Sequence of chain 1.O:
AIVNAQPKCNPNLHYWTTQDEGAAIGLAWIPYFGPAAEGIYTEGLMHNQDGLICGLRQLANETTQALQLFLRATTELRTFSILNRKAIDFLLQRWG

Sequence of chain 1.I:
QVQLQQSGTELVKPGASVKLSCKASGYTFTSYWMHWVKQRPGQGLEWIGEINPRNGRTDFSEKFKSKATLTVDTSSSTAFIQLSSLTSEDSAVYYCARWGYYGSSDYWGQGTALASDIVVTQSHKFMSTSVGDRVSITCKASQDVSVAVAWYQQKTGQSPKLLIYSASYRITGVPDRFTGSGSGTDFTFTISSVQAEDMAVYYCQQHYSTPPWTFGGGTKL

This protein binds this small molecule.
Small molecule (SMILES): CC(=O)N[C@H]1[C@H](O[C@H]2[C@H](O)[C@@H](NC(C)=O)CO[C@@H]2CO)O[C@H](CO)[C@@H](O[C@@H]2O[C@H](CO[C@H]3O[C@H](CO)[C@@H](O)[C@H](O[C@H]4O[C@H](CO)[C@@H](O)[C@H](O)[C@@H]4O)[C@@H]3O)[C@@H](O)[C@H](O[C@H]3O[C@H](CO)[C@@H](O)[C@H](O)[C@@H]3O)[C@@H]2O)[C@@H]1O

Binding-site contacts:
Ligand atom O6 contacts residue SER104 of chain 1.I at 3.5 Å (h-bond).
Ligand atom C5 contacts residue TYR187 of chain 1.I at 3.8 Å (hydrophobic).
Ligand atom O5 contacts residue TYR187 of chain 1.I at 3.8 Å.
Ligand atom O4 contacts residue TYR191 of chain 1.I at 3.7 Å.
Ligand atom C5 contacts residue ASN62 of chain 1.O at 3.6 Å.
Ligand atom N2 contacts residue ASN62 of chain 1.O at 3.0 Å (h-bond).
Ligand atom C1 contacts residue ASN62 of chain 1.O at 1.4 Å.
Ligand atom O4 contacts residue LYS52 of chain 1.N at 2.9 Å (salt-bridge).
Ligand atom C1 contacts residue GLN7 of chain 1.O at 3.8 Å.
Ligand atom O7 contacts residue GLU124 of chain 1.N at 3.7 Å.
Ligand atom N2 contacts residue TYR101 of chain 1.I at 3.0 Å (h-bond).
Ligand atom C1 contacts residue TYR191 of chain 1.I at 3.5 Å (hydrophobic).
Ligand atom C6 contacts residue GLU124 of chain 1.N at 3.8 Å.
Ligand atom C6 contacts residue TYR102 of chain 1.I at 3.6 Å (hydrophobic).
Ligand atom O3 contacts residue TYR102 of chain 1.I at 2.5 Å (h-bond).
Ligand atom C5 contacts residue GLU124 of chain 1.N at 3.7 Å.
Ligand atom C7 contacts residue TYR101 of chain 1.I at 3.7 Å (hydrophobic).
Ligand atom O5 contacts residue TYR191 of chain 1.I at 3.5 Å.
Ligand atom C4 contacts residue ASP106 of chain 1.I at 3.6 Å.
Ligand atom O7 contacts residue TYR101 of chain 1.I at 3.5 Å (h-bond).
Ligand atom O3 contacts residue GLU124 of chain 1.N at 3.4 Å (salt-bridge).
Ligand atom C1 contacts residue ARG192 of chain 1.I at 3.3 Å.
Ligand atom C8 contacts residue GLU124 of chain 1.N at 3.8 Å.
Ligand atom C2 contacts residue ASN62 of chain 1.O at 2.6 Å.
Ligand atom O5 contacts residue GLN7 of chain 1.O at 3.3 Å (h-bond).
Ligand atom O2 contacts residue THR194 of chain 1.I at 2.8 Å (h-bond).
Ligand atom C6 contacts residue LYS52 of chain 1.N at 3.7 Å.
Ligand atom C6 contacts residue SER104 of chain 1.I at 3.8 Å.
Ligand atom O4 contacts residue ASP106 of chain 1.I at 2.7 Å (salt-bridge).
Ligand atom C6 contacts residue ILE193 of chain 1.I at 3.8 Å (hydrophobic).
Ligand atom O2 contacts residue ILE193 of chain 1.I at 3.3 Å.
Ligand atom O7 contacts residue THR65 of chain 1.O at 3.8 Å.
Ligand atom O3 contacts residue TYR107 of chain 1.I at 3.4 Å (h-bond).
Ligand atom O6 contacts residue TYR102 of chain 1.I at 3.3 Å.
Ligand atom O4 contacts residue TYR107 of chain 1.I at 3.7 Å.
Ligand atom C3 contacts residue TYR101 of chain 1.I at 3.7 Å (hydrophobic).
Ligand atom C3 contacts residue TYR102 of chain 1.I at 3.4 Å (hydrophobic).
Ligand atom O5 contacts residue ASN62 of chain 1.O at 2.4 Å (h-bond).
Ligand atom O5 contacts residue TYR102 of chain 1.I at 3.2 Å (h-bond).
Ligand atom O6 contacts residue TYR187 of chain 1.I at 3.2 Å (h-bond).

Sequence of chain 1.N:
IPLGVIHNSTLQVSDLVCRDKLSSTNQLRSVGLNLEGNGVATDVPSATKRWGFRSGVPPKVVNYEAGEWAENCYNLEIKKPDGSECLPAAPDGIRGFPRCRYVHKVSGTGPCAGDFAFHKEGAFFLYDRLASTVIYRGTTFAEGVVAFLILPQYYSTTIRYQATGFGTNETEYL